A protein and the small-molecule ligand that binds it are described below.
Small molecule (SMILES): NCCCN1CCN(CCCNC(=O)c2cc(NC(=O)Cc3cccs3)cc(O[C@H]3O[C@H](CO)[C@H](O)[C@H](O)[C@H]3O)c2)CC1

Binding-site contacts:
Ligand atom C3 contacts residue ASN90 of chain 1.B at 3.8 Å.
Ligand atom C12 contacts residue TRP88 of chain 1.B at 4.3 Å (hydrophobic).
Ligand atom O5 contacts residue GLN56 of chain 1.B at 3.7 Å.
Ligand atom C6 contacts residue TRP88 of chain 1.B at 3.6 Å (hydrophobic).
Ligand atom O6 contacts residue HIS57 of chain 1.B at 3.9 Å.
Ligand atom C4 contacts residue LYS91 of chain 1.B at 3.8 Å.
Ligand atom C4 contacts residue GLN56 of chain 1.B at 4.4 Å.
Ligand atom N18 contacts residue GLU11 of chain 1.B at 4.4 Å.
Ligand atom O6 contacts residue GLN56 of chain 1.B at 4.1 Å.
Ligand atom C4 contacts residue GLU51 of chain 1.B at 3.4 Å.
Ligand atom C4 contacts residue TRP88 of chain 1.B at 3.6 Å (hydrophobic).
Ligand atom O6 contacts residue TRP88 of chain 1.B at 3.8 Å.
Ligand atom C5 contacts residue TRP88 of chain 1.B at 3.6 Å (hydrophobic).
Ligand atom C6 contacts residue GLU51 of chain 1.B at 4.3 Å.
Ligand atom C11 contacts residue TYR12 of chain 1.B at 4.0 Å (hydrophobic).
Ligand atom C6 contacts residue GLN61 of chain 1.B at 4.0 Å.
Ligand atom C13 contacts residue TYR12 of chain 1.B at 3.5 Å (hydrophobic).
Ligand atom C3 contacts residue TRP88 of chain 1.B at 3.6 Å (hydrophobic).
Ligand atom O2 contacts residue ASN90 of chain 1.B at 3.0 Å (h-bond).
Ligand atom C7 contacts residue TRP88 of chain 1.B at 4.4 Å (hydrophobic).
Ligand atom C5 contacts residue GLN56 of chain 1.B at 4.3 Å.
Ligand atom O3 contacts residue LYS91 of chain 1.B at 2.8 Å (salt-bridge).
Ligand atom O3 contacts residue ASN90 of chain 1.B at 2.8 Å (h-bond).
Ligand atom C2 contacts residue LYS91 of chain 1.B at 3.9 Å.
Ligand atom O4 contacts residue LYS91 of chain 1.B at 2.9 Å (salt-bridge).
Ligand atom O4 contacts residue GLU51 of chain 1.B at 2.6 Å (salt-bridge).
Ligand atom O6 contacts residue GLN61 of chain 1.B at 3.0 Å (h-bond).
Ligand atom C6 contacts residue HIS57 of chain 1.B at 3.8 Å.
Ligand atom C3 contacts residue GLU51 of chain 1.B at 4.4 Å.
Ligand atom C2 contacts residue ASN90 of chain 1.B at 4.2 Å.
Ligand atom C3 contacts residue LYS91 of chain 1.B at 3.6 Å.
Ligand atom O17 contacts residue TYR12 of chain 1.B at 3.7 Å.
Ligand atom N18 contacts residue TYR12 of chain 1.B at 3.3 Å.
Ligand atom O17 contacts residue HIS13 of chain 1.B at 3.1 Å (h-bond).
Ligand atom C6 contacts residue GLN56 of chain 1.B at 4.2 Å.
Ligand atom O4 contacts residue GLN56 of chain 1.B at 3.4 Å.
Ligand atom O3 contacts residue TRP88 of chain 1.B at 3.7 Å.
Ligand atom O3 contacts residue GLU51 of chain 1.B at 4.2 Å.
Ligand atom C13 contacts residue HIS13 of chain 1.B at 4.2 Å.
Ligand atom O1 contacts residue TRP88 of chain 1.B at 3.9 Å.

Sequence of chain 1.B:
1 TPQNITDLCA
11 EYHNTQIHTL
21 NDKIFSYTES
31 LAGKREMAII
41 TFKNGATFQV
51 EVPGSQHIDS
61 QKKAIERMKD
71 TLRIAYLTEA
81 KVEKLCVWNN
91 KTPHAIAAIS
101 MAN